Sequence of chain 1.C:
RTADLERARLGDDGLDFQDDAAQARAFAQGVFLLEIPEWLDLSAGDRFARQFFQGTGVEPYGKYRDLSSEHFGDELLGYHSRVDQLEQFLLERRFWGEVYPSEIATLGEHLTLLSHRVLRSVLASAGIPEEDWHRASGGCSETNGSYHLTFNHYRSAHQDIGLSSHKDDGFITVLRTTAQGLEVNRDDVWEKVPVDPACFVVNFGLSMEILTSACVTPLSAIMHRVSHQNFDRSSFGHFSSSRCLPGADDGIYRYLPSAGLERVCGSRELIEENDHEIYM

This protein binds this small molecule.
Small molecule (SMILES): CC[C@H](C)[C@@H]1NC(=O)/C(=C/[C@@](C)(O)CO)NC1=O

Binding-site contacts:
Ligand atom O8 contacts residue LEU122 of chain 1.C at 3.4 Å.
Ligand atom C12 contacts residue GLN120 of chain 1.C at 3.4 Å.
Ligand atom O15 contacts residue AKG1 of chain 1.M at 2.9 Å (h-bond).
Ligand atom O7 contacts residue PHE271 of chain 1.C at 4.1 Å.
Ligand atom C10 contacts residue HIS180 of chain 1.C at 3.7 Å.
Ligand atom C16 contacts residue HIS180 of chain 1.C at 3.4 Å.
Ligand atom C1 contacts residue PHE271 of chain 1.C at 3.6 Å (hydrophobic).
Ligand atom C2 contacts residue THR182 of chain 1.C at 3.6 Å.
Ligand atom O7 contacts residue ASP201 of chain 1.C at 2.9 Å (salt-bridge).
Ligand atom O8 contacts residue THR182 of chain 1.C at 2.5 Å (h-bond).
Ligand atom C9 contacts residue AKG1 of chain 1.M at 4.0 Å.
Ligand atom C1 contacts residue HIS180 of chain 1.C at 4.2 Å.
Ligand atom C16 contacts residue ASP201 of chain 1.C at 3.7 Å.
Ligand atom C14 contacts residue AKG1 of chain 1.M at 3.1 Å.
Ligand atom O13 contacts residue TYR311 of chain 1.C at 2.2 Å (h-bond).
Ligand atom C12 contacts residue TYR311 of chain 1.C at 3.6 Å (hydrophobic).
Ligand atom C18 contacts residue ILE303 of chain 1.C at 3.8 Å (hydrophobic).
Ligand atom C16 contacts residue ILE303 of chain 1.C at 3.8 Å (hydrophobic).
Ligand atom O8 contacts residue HIS180 of chain 1.C at 3.8 Å.
Ligand atom N6 contacts residue PHE271 of chain 1.C at 3.5 Å.
Ligand atom C5 contacts residue PHE271 of chain 1.C at 3.6 Å (hydrophobic).
Ligand atom N3 contacts residue LEU122 of chain 1.C at 4.1 Å.
Ligand atom C5 contacts residue ASP201 of chain 1.C at 3.2 Å.
Ligand atom N6 contacts residue ASP201 of chain 1.C at 2.6 Å (salt-bridge).
Ligand atom C2 contacts residue LEU122 of chain 1.C at 3.9 Å (hydrophobic).
Ligand atom C4 contacts residue PHE271 of chain 1.C at 3.8 Å (hydrophobic).
Ligand atom C18 contacts residue LEU108 of chain 1.C at 3.7 Å (hydrophobic).
Ligand atom C2 contacts residue PHE271 of chain 1.C at 3.6 Å (hydrophobic).
Ligand atom N3 contacts residue PHE271 of chain 1.C at 3.6 Å.
Ligand atom O7 contacts residue ASP200 of chain 1.C at 3.7 Å.
Ligand atom C14 contacts residue HIS198 of chain 1.C at 3.8 Å.
Ligand atom C11 contacts residue GLN120 of chain 1.C at 3.8 Å.
Ligand atom O13 contacts residue GLN120 of chain 1.C at 3.2 Å (h-bond).
Ligand atom C14 contacts residue TYR311 of chain 1.C at 4.1 Å (hydrophobic).
Ligand atom C1 contacts residue ASP201 of chain 1.C at 3.8 Å.
Ligand atom O15 contacts residue PHE271 of chain 1.C at 4.1 Å.
Ligand atom C11 contacts residue AKG1 of chain 1.M at 3.5 Å.
Ligand atom O8 contacts residue PHE271 of chain 1.C at 3.4 Å.
Ligand atom C17 contacts residue LEU122 of chain 1.C at 4.0 Å (hydrophobic).
Ligand atom O15 contacts residue GLN120 of chain 1.C at 3.0 Å (h-bond).